Sequence of chain 45.E:
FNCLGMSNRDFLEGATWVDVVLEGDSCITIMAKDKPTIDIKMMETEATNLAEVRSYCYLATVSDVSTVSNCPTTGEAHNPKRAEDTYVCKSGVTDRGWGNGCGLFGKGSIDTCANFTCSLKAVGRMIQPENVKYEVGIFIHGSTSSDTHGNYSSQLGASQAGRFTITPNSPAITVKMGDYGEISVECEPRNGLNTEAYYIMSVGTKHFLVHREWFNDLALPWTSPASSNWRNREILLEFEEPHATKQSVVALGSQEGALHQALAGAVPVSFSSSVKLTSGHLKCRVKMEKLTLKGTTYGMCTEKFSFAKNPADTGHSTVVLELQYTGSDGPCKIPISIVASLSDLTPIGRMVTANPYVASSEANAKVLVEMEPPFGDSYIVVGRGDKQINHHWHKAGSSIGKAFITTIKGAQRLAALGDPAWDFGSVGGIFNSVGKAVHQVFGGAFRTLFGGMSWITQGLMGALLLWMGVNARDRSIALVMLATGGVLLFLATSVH

The small molecule below binds the protein below.
Small molecule (SMILES): CC(=O)N[C@@H]1[C@@H](O)[C@H](O)[C@@H](CO)O[C@H]1O

Binding-site contacts:
Ligand atom C5 contacts residue ASN154 of chain 45.E at 3.6 Å.
Ligand atom C4 contacts residue ASN154 of chain 45.E at 4.2 Å.
Ligand atom C1 contacts residue ASN154 of chain 45.E at 1.4 Å.
Ligand atom C7 contacts residue ASN154 of chain 45.E at 3.3 Å.
Ligand atom O5 contacts residue SER157 of chain 45.E at 4.0 Å.
Ligand atom O6 contacts residue SER157 of chain 45.E at 4.2 Å.
Ligand atom C3 contacts residue ASN154 of chain 45.E at 3.8 Å.
Ligand atom C2 contacts residue ASN154 of chain 45.E at 2.5 Å.
Ligand atom O7 contacts residue ASN154 of chain 45.E at 3.5 Å (h-bond).
Ligand atom O5 contacts residue ASN154 of chain 45.E at 2.4 Å (h-bond).
Ligand atom C1 contacts residue SER157 of chain 45.E at 4.3 Å.
Ligand atom N2 contacts residue ASN154 of chain 45.E at 2.8 Å (h-bond).
Ligand atom C1 contacts residue SER156 of chain 45.E at 4.0 Å.
Ligand atom C8 contacts residue ASN154 of chain 45.E at 3.7 Å.